Sequence of chain 1.B:
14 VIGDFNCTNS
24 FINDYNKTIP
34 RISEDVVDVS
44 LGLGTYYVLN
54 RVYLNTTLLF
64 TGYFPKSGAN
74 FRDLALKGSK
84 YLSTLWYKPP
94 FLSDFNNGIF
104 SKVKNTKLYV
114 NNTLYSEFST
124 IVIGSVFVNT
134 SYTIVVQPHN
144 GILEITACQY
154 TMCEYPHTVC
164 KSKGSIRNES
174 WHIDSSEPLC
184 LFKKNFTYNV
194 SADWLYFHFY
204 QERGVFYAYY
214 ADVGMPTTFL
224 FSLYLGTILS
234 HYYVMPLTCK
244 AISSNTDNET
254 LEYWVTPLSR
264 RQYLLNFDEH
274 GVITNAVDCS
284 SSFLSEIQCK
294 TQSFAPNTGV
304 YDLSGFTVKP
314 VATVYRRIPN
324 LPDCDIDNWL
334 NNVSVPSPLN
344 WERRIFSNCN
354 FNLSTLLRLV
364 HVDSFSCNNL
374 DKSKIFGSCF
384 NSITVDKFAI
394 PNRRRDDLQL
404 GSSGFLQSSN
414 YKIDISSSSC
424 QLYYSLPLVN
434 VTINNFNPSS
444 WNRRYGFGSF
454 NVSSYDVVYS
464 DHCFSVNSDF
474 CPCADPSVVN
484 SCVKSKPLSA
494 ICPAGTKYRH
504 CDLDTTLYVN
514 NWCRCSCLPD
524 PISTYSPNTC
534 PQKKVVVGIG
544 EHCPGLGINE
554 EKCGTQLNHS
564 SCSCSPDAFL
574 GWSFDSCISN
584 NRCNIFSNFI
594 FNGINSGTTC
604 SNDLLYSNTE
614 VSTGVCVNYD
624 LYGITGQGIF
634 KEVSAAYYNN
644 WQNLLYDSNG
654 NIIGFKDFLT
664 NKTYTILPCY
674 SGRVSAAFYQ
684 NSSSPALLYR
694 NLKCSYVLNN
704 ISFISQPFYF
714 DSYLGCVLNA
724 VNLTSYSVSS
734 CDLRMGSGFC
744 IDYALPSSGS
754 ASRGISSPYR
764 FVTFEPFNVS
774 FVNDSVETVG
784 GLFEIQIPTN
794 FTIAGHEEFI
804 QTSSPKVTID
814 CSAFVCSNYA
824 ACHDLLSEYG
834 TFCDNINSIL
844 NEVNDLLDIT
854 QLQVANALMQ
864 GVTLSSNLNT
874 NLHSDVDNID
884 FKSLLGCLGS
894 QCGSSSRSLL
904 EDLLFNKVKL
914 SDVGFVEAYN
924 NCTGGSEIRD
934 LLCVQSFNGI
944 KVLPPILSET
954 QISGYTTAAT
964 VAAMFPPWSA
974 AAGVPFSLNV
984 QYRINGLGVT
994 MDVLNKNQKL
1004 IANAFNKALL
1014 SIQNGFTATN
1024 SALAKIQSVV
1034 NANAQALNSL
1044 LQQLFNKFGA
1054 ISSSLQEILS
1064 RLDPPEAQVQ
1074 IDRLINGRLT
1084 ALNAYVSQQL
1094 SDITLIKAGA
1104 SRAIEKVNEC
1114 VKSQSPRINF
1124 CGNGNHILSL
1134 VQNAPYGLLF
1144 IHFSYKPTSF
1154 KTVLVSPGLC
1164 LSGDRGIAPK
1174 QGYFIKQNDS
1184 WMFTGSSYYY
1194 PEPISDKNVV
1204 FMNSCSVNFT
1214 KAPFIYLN

A small-molecule ligand and the protein it binds are described below.
Small molecule (SMILES): CC(=O)N[C@@H]1[C@@H](O)[C@H](O)[C@@H](CO)O[C@H]1O

Sequence of chain 1.A:
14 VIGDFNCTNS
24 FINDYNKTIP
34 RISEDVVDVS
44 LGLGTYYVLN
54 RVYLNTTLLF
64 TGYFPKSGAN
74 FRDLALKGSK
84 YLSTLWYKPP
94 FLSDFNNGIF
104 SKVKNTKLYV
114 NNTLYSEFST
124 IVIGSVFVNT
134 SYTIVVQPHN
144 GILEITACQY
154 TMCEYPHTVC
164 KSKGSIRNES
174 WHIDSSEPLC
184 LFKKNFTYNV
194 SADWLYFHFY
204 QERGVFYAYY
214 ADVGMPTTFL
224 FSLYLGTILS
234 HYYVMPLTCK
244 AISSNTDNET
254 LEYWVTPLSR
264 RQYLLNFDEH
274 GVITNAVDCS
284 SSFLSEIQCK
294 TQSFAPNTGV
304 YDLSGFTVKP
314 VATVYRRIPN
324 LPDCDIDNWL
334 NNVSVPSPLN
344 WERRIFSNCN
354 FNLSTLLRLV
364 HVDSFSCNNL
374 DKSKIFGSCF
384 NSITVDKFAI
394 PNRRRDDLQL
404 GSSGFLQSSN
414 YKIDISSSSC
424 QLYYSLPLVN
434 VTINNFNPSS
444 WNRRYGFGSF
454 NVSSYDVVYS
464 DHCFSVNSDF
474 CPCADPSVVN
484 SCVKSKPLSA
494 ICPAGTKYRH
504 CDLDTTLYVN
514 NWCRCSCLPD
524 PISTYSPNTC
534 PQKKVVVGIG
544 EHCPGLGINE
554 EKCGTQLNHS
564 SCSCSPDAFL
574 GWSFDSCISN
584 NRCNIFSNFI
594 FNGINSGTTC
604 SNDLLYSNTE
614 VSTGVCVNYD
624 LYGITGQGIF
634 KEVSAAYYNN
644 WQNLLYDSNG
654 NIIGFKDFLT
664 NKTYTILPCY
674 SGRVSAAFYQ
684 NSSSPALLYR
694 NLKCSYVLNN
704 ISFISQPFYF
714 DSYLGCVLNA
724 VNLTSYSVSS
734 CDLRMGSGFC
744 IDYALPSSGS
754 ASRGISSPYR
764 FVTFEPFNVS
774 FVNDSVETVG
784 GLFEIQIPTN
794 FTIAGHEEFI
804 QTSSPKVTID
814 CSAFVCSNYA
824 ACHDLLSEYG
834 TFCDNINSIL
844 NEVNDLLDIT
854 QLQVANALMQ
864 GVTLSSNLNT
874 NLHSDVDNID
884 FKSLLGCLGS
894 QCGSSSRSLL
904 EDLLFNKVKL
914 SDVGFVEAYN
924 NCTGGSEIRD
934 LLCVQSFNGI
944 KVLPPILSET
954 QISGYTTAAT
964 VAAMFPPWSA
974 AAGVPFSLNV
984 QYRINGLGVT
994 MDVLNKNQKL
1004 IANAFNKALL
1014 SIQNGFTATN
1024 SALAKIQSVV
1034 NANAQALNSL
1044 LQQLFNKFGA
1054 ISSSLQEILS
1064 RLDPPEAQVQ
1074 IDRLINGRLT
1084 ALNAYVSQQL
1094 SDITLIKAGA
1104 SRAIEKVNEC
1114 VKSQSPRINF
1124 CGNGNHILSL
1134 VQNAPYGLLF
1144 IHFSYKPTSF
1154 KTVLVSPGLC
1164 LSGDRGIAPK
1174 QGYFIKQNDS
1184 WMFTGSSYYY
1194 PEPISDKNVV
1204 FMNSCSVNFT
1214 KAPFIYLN

Binding-site contacts:
Ligand atom O6 contacts residue ASN1211 of chain 1.A at 4.5 Å.
Ligand atom C8 contacts residue VAL1210 of chain 1.A at 4.2 Å (hydrophobic).
Ligand atom N2 contacts residue ASN1211 of chain 1.A at 2.9 Å (h-bond).
Ligand atom C3 contacts residue ASP880 of chain 1.B at 4.5 Å.
Ligand atom C3 contacts residue ASN1211 of chain 1.A at 3.8 Å.
Ligand atom C8 contacts residue GLN1001 of chain 1.B at 3.3 Å.
Ligand atom C7 contacts residue ASP880 of chain 1.B at 3.3 Å.
Ligand atom C8 contacts residue ASN1211 of chain 1.A at 4.3 Å.
Ligand atom O7 contacts residue SER980 of chain 1.B at 4.2 Å.
Ligand atom C1 contacts residue ASN1211 of chain 1.A at 1.4 Å.
Ligand atom C4 contacts residue ASN1211 of chain 1.A at 4.3 Å.
Ligand atom O5 contacts residue ASN1211 of chain 1.A at 2.4 Å (h-bond).
Ligand atom C2 contacts residue ASP880 of chain 1.B at 3.8 Å.
Ligand atom C5 contacts residue ASN1211 of chain 1.A at 3.7 Å.
Ligand atom O7 contacts residue ASP880 of chain 1.B at 2.9 Å (salt-bridge).
Ligand atom C8 contacts residue ASP880 of chain 1.B at 4.1 Å.
Ligand atom C2 contacts residue ASN1211 of chain 1.A at 2.5 Å.
Ligand atom N2 contacts residue ASP880 of chain 1.B at 3.7 Å.
Ligand atom C7 contacts residue ASN1211 of chain 1.A at 3.1 Å.
Ligand atom O3 contacts residue ASP880 of chain 1.B at 3.4 Å.
Ligand atom C8 contacts residue SER980 of chain 1.B at 3.9 Å.
Ligand atom C7 contacts residue SER980 of chain 1.B at 4.4 Å.
Ligand atom O7 contacts residue ASN1211 of chain 1.A at 3.0 Å (h-bond).
Ligand atom O3 contacts residue ASN881 of chain 1.B at 3.9 Å.